Binding-site contacts:
Ligand atom O4' contacts residue GLY91 of chain 1.B at 3.7 Å.
Ligand atom N31 contacts residue TYR29 of chain 1.B at 3.6 Å.
Ligand atom N31 contacts residue ASP60 of chain 1.B at 3.0 Å (salt-bridge).
Ligand atom C2' contacts residue PRO27 of chain 1.B at 3.7 Å (hydrophobic).
Ligand atom OPP contacts residue MG1 of chain 1.J at 3.6 Å.
Ligand atom O1P contacts residue ASP113 of chain 1.B at 3.2 Å (salt-bridge).
Ligand atom N31 contacts residue TRP90 of chain 1.B at 3.6 Å.
Ligand atom O4P contacts residue TRP224 of chain 1.B at 3.3 Å (h-bond).
Ligand atom C41 contacts residue TYR29 of chain 1.B at 3.6 Å (hydrophobic).
Ligand atom O3P contacts residue TRP224 of chain 1.B at 3.8 Å.
Ligand atom O41 contacts residue GLY89 of chain 1.B at 3.1 Å.
Ligand atom O41 contacts residue ASN87 of chain 1.B at 3.5 Å (h-bond).
Ligand atom O4 contacts residue SER234 of chain 1.B at 3.1 Å (h-bond).
Ligand atom C5A contacts residue GLY89 of chain 1.B at 3.3 Å.
Ligand atom O3' contacts residue HIS112 of chain 1.B at 3.3 Å (h-bond).
Ligand atom C51 contacts residue GLY89 of chain 1.B at 3.7 Å.
Ligand atom N11 contacts residue GLY91 of chain 1.B at 3.6 Å.
Ligand atom O4P contacts residue MG1 of chain 1.J at 2.0 Å.
Ligand atom C3' contacts residue HIS112 of chain 1.B at 3.5 Å.
Ligand atom P contacts residue MG1 of chain 1.J at 3.3 Å.
Ligand atom O4P contacts residue ASP113 of chain 1.B at 3.6 Å.
Ligand atom P2 contacts residue MG1 of chain 1.J at 3.3 Å.
Ligand atom C41 contacts residue GLY89 of chain 1.B at 3.6 Å.
Ligand atom O3' contacts residue PRO27 of chain 1.B at 3.0 Å (h-bond).
Ligand atom C41 contacts residue ASP60 of chain 1.B at 3.5 Å.
Ligand atom C3' contacts residue ASP111 of chain 1.B at 3.6 Å.
Ligand atom O21 contacts residue PRO94 of chain 1.B at 3.8 Å.
Ligand atom C2' contacts residue HIS112 of chain 1.B at 3.3 Å.
Ligand atom C5A contacts residue TYR29 of chain 1.B at 3.7 Å (hydrophobic).
Ligand atom C51 contacts residue TRP90 of chain 1.B at 3.7 Å (hydrophobic).
Ligand atom C4' contacts residue ASP111 of chain 1.B at 3.4 Å.
Ligand atom O3' contacts residue ASP111 of chain 1.B at 3.1 Å (salt-bridge).
Ligand atom C41 contacts residue TRP90 of chain 1.B at 3.4 Å (hydrophobic).
Ligand atom O41 contacts residue ASP60 of chain 1.B at 3.1 Å (salt-bridge).
Ligand atom O21 contacts residue GLY91 of chain 1.B at 3.3 Å.
Ligand atom O41 contacts residue TRP90 of chain 1.B at 3.4 Å (h-bond).
Ligand atom O21 contacts residue PRO27 of chain 1.B at 3.1 Å.
Ligand atom O41 contacts residue TYR29 of chain 1.B at 3.7 Å.
Ligand atom O1P contacts residue MG1 of chain 1.J at 2.2 Å.
Ligand atom C21 contacts residue GLY91 of chain 1.B at 3.5 Å.

A protein and the small-molecule ligand that binds it are described below.
Small molecule (SMILES): Cc1cn([C@H]2C[C@H](O)[C@@H](CO[P](=O)(O)O[P](=O)(O)O[C@H]3O[C@@H](C)[C@H](O)[C@@H](O)[C@H]3O)O2)c(=O)[nH]c1=O

Sequence of chain 1.B:
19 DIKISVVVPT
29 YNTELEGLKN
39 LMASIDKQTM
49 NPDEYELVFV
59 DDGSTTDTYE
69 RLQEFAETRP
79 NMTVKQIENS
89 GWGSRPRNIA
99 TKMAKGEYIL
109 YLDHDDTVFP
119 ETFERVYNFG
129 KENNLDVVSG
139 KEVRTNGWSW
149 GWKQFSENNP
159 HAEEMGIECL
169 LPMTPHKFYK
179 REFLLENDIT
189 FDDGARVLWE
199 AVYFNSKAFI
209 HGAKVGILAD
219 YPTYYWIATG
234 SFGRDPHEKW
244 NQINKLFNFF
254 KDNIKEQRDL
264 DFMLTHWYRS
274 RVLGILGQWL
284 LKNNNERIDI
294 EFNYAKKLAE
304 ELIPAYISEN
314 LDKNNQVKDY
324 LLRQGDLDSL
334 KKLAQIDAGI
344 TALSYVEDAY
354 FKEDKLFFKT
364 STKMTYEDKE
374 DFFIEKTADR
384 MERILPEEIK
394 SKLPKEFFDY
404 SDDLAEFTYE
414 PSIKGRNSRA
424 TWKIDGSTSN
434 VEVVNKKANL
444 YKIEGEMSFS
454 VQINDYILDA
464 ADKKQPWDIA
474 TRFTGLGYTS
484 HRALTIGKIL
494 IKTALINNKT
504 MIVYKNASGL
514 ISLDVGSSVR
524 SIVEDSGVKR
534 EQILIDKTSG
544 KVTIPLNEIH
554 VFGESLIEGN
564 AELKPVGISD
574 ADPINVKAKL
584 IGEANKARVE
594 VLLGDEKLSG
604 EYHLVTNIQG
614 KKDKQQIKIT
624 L